Binding-site contacts:
Ligand atom O5 contacts residue VAL414 of chain 2.C at 4.2 Å.
Ligand atom O6 contacts residue ASN265 of chain 2.C at 4.4 Å.
Ligand atom C4 contacts residue ASN265 of chain 2.C at 4.2 Å.
Ligand atom C7 contacts residue SER381 of chain 2.C at 4.2 Å.
Ligand atom C2 contacts residue ASN265 of chain 2.C at 2.5 Å.
Ligand atom C8 contacts residue ASN265 of chain 2.C at 4.1 Å.
Ligand atom C1 contacts residue GLN263 of chain 2.C at 4.4 Å.
Ligand atom O7 contacts residue ASN301 of chain 2.C at 4.3 Å.
Ligand atom C8 contacts residue ASN301 of chain 2.C at 4.0 Å.
Ligand atom O7 contacts residue ASN265 of chain 2.C at 3.6 Å.
Ligand atom O6 contacts residue ARG412 of chain 2.C at 4.1 Å.
Ligand atom O7 contacts residue SER381 of chain 2.C at 3.8 Å.
Ligand atom O5 contacts residue ASN265 of chain 2.C at 2.3 Å (h-bond).
Ligand atom C1 contacts residue ASN265 of chain 2.C at 1.4 Å.
Ligand atom C8 contacts residue SER381 of chain 2.C at 3.6 Å.
Ligand atom N2 contacts residue GLN263 of chain 2.C at 4.2 Å.
Ligand atom C5 contacts residue ASN265 of chain 2.C at 3.6 Å.
Ligand atom C8 contacts residue SER303 of chain 2.C at 3.5 Å.
Ligand atom C3 contacts residue ASN265 of chain 2.C at 3.8 Å.
Ligand atom C7 contacts residue ASN265 of chain 2.C at 3.5 Å.
Ligand atom C5 contacts residue GLN263 of chain 2.C at 4.4 Å.
Ligand atom N2 contacts residue ASN265 of chain 2.C at 3.0 Å (h-bond).
Ligand atom C8 contacts residue GLN263 of chain 2.C at 4.4 Å.
Ligand atom O6 contacts residue VAL414 of chain 2.C at 4.0 Å.
Ligand atom C8 contacts residue VAL302 of chain 2.C at 4.1 Å (hydrophobic).

This small molecule binds to this protein.
Small molecule (SMILES): CC(=O)N[C@H]1[C@H](O[C@H]2[C@H](O)[C@@H](NC(C)=O)CO[C@@H]2CO)O[C@H](CO)[C@@H](O)[C@@H]1O

Sequence of chain 2.C:
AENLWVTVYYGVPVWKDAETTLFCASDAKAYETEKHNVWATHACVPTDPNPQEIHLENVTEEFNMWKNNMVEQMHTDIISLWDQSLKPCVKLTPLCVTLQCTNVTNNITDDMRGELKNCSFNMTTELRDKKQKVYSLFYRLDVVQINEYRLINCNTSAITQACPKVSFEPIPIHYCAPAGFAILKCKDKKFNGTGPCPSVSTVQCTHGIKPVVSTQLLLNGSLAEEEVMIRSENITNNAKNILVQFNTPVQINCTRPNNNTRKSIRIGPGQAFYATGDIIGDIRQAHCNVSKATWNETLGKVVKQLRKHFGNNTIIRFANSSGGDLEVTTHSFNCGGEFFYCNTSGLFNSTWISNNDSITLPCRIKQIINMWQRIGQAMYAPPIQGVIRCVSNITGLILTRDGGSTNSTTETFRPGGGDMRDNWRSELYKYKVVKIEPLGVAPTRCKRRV